Sequence of chain 1.B:
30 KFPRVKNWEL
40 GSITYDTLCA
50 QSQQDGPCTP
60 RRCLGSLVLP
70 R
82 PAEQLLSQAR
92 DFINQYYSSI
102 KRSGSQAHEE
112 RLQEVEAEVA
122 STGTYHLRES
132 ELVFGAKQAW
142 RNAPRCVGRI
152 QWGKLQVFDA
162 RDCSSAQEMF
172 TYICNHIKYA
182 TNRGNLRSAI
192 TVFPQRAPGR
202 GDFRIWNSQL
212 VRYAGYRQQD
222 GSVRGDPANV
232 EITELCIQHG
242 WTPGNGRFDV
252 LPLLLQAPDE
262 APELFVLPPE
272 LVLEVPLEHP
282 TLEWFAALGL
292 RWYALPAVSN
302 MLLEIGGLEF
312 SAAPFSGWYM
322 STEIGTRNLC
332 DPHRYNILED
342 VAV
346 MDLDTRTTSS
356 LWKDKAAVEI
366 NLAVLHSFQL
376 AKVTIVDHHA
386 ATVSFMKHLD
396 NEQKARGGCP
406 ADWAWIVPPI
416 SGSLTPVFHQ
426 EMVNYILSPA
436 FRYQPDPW

Binding-site contacts:
Ligand atom C07 contacts residue PHE316 of chain 1.B at 3.8 Å (hydrophobic).
Ligand atom N02 contacts residue GLU324 of chain 1.B at 2.6 Å (salt-bridge).
Ligand atom C02 contacts residue PRO297 of chain 1.B at 3.7 Å (hydrophobic).
Ligand atom N22 contacts residue H4B1 of chain 1.K at 3.8 Å.
Ligand atom C21 contacts residue ACT1 of chain 1.N at 3.4 Å.
Ligand atom C13 contacts residue HEM1 of chain 1.J at 3.6 Å.
Ligand atom C20 contacts residue H4B1 of chain 1.K at 2.9 Å.
Ligand atom C23 contacts residue ARG328 of chain 1.B at 3.4 Å.
Ligand atom C09 contacts residue HEM1 of chain 1.J at 3.4 Å.
Ligand atom C06 contacts residue GLU324 of chain 1.B at 3.6 Å.
Ligand atom C04 contacts residue HEM1 of chain 1.J at 3.8 Å.
Ligand atom C23 contacts residue ASN329 of chain 1.B at 3.6 Å.
Ligand atom C14 contacts residue HEM1 of chain 1.J at 3.6 Å.
Ligand atom C08 contacts residue VAL299 of chain 1.B at 3.8 Å (hydrophobic).
Ligand atom C07 contacts residue HEM1 of chain 1.J at 3.2 Å.
Ligand atom C23 contacts residue ARG335 of chain 1.B at 3.3 Å.
Ligand atom N19 contacts residue TRP410 of chain 1.B at 3.8 Å.
Ligand atom C02 contacts residue GLU324 of chain 1.B at 3.5 Å.
Ligand atom N02 contacts residue TRP319 of chain 1.B at 2.9 Å (h-bond).
Ligand atom N01 contacts residue GLU324 of chain 1.B at 2.7 Å (salt-bridge).
Ligand atom C11 contacts residue HEM1 of chain 1.J at 3.7 Å.
Ligand atom C20 contacts residue TRP410 of chain 1.B at 3.8 Å (hydrophobic).
Ligand atom C21 contacts residue HEM1 of chain 1.J at 3.2 Å.
Ligand atom C05 contacts residue VAL299 of chain 1.B at 3.6 Å (hydrophobic).
Ligand atom C21 contacts residue H4B1 of chain 1.K at 3.8 Å.
Ligand atom C02 contacts residue HEM1 of chain 1.J at 3.8 Å.
Ligand atom N22 contacts residue ARG328 of chain 1.B at 3.5 Å (salt-bridge).
Ligand atom C20 contacts residue HEM1 of chain 1.J at 2.9 Å.
Ligand atom C12 contacts residue VAL299 of chain 1.B at 3.5 Å (hydrophobic).
Ligand atom C08 contacts residue GLU324 of chain 1.B at 3.7 Å.
Ligand atom N22 contacts residue HEM1 of chain 1.J at 3.3 Å (h-bond).
Ligand atom C16 contacts residue HEM1 of chain 1.J at 2.9 Å.
Ligand atom N19 contacts residue HEM1 of chain 1.J at 3.8 Å.
Ligand atom C03 contacts residue HEM1 of chain 1.J at 3.2 Å.
Ligand atom C15 contacts residue HEM1 of chain 1.J at 3.7 Å.
Ligand atom C12 contacts residue HEM1 of chain 1.J at 3.8 Å.
Ligand atom N18 contacts residue ASN301 of chain 1.B at 3.1 Å (h-bond).
Ligand atom N02 contacts residue TYR320 of chain 1.B at 3.5 Å.
Ligand atom N02 contacts residue HEM1 of chain 1.J at 3.5 Å.
Ligand atom C19 contacts residue GOL1 of chain 1.O at 3.3 Å.

A protein and the small-molecule ligand that binds it are described below.
Small molecule (SMILES): CNCCN(C)c1cc(C#N)cc(CCc2cc(C)cc(N)n2)c1